A small-molecule ligand and the protein it binds are described below.
Small molecule (SMILES): CC(C)[C@H](NC(=O)[C@@H]1CCCN1C(=O)c1ccccc1)C(=O)N[C@@H](CN)C(=O)N[C@@H](CC1CCCC1)C(=O)N1CCC[C@H]1c1nc(-c2ccccc2)cn1CC1CCCCC1

Binding-site contacts:
Ligand atom O1' contacts residue ASP421 of chain 1.A at 3.4 Å.
Ligand atom C2 contacts residue ASP421 of chain 1.A at 3.4 Å.
Ligand atom C32 contacts residue LEU398 of chain 1.A at 3.6 Å (hydrophobic).
Ligand atom C32 contacts residue VAL402 of chain 1.A at 3.6 Å (hydrophobic).
Ligand atom O1' contacts residue LEU422 of chain 1.A at 2.9 Å (h-bond).
Ligand atom C38 contacts residue THR416 of chain 1.A at 3.6 Å.
Ligand atom N contacts residue PHE420 of chain 1.A at 2.9 Å (h-bond).
Ligand atom C32 contacts residue GLN399 of chain 1.A at 3.7 Å.
Ligand atom CB contacts residue PHE420 of chain 1.A at 3.5 Å (hydrophobic).
Ligand atom O contacts residue ASP419 of chain 1.A at 3.3 Å.
Ligand atom O contacts residue HIS386 of chain 1.A at 3.1 Å (h-bond).
Ligand atom CG contacts residue SER77 of chain 1.A at 3.2 Å.
Ligand atom CD contacts residue SER77 of chain 1.A at 3.6 Å.
Ligand atom CA contacts residue ASP421 of chain 1.A at 3.5 Å.
Ligand atom CA contacts residue PHE418 of chain 1.A at 3.7 Å (hydrophobic).
Ligand atom N contacts residue PHE418 of chain 1.A at 2.9 Å (h-bond).
Ligand atom NG contacts residue THR417 of chain 1.A at 2.8 Å.
Ligand atom CB contacts residue ASP419 of chain 1.A at 3.2 Å.
Ligand atom O1' contacts residue PHE420 of chain 1.A at 3.7 Å.
Ligand atom C2 contacts residue LEU422 of chain 1.A at 3.7 Å (hydrophobic).
Ligand atom NG contacts residue ASP419 of chain 1.A at 2.4 Å (salt-bridge).
Ligand atom C31 contacts residue GLN399 of chain 1.A at 3.6 Å.
Ligand atom C contacts residue PHE418 of chain 1.A at 3.7 Å (hydrophobic).
Ligand atom CG2 contacts residue HIS386 of chain 1.A at 3.5 Å.
Ligand atom CA contacts residue PHE420 of chain 1.A at 3.5 Å (hydrophobic).
Ligand atom O contacts residue THR417 of chain 1.A at 3.4 Å.
Ligand atom C1' contacts residue ASP421 of chain 1.A at 3.6 Å.
Ligand atom O contacts residue PHE418 of chain 1.A at 2.9 Å (h-bond).
Ligand atom CB contacts residue PHE418 of chain 1.A at 3.7 Å (hydrophobic).
Ligand atom N contacts residue ASP421 of chain 1.A at 3.4 Å (salt-bridge).
Ligand atom CG1 contacts residue PHE420 of chain 1.A at 3.7 Å (hydrophobic).
Ligand atom CA contacts residue ASP419 of chain 1.A at 3.5 Å.
Ligand atom C36 contacts residue THR416 of chain 1.A at 3.3 Å.
Ligand atom O contacts residue PHE420 of chain 1.A at 3.0 Å (h-bond).
Ligand atom C3 contacts residue CYS423 of chain 1.A at 3.5 Å (hydrophobic).
Ligand atom C37 contacts residue THR416 of chain 1.A at 3.4 Å.
Ligand atom CG contacts residue ASP421 of chain 1.A at 3.4 Å.
Ligand atom C38 contacts residue ASN415 of chain 1.A at 3.4 Å.
Ligand atom C30 contacts residue GLN399 of chain 1.A at 3.5 Å.
Ligand atom C39 contacts residue ILE413 of chain 1.A at 3.7 Å (hydrophobic).

Sequence of chain 1.A:
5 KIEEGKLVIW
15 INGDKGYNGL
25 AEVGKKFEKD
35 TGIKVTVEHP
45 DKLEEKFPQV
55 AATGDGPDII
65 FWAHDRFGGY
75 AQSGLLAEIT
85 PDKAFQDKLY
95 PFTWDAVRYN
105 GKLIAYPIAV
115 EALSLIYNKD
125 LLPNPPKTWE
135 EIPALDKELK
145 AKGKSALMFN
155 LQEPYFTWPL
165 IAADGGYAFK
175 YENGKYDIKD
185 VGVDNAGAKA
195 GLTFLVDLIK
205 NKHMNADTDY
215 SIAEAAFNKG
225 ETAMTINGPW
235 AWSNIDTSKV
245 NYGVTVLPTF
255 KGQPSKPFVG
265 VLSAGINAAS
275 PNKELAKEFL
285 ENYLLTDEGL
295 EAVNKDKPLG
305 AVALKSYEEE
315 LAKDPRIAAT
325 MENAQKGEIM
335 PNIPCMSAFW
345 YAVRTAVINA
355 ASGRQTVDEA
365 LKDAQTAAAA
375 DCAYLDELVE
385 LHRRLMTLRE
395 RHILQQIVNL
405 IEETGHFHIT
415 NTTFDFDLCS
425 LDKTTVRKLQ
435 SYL